Binding-site contacts:
Ligand atom CI contacts residue PHE911 of chain 1.A at 4.4 Å (hydrophobic).
Ligand atom CA contacts residue THR1035 of chain 1.A at 4.4 Å.
Ligand atom S1' contacts residue TYR914 of chain 1.A at 4.0 Å.
Ligand atom CF contacts residue ALA910 of chain 1.A at 4.3 Å (hydrophobic).
Ligand atom C4' contacts residue GLY917 of chain 1.A at 4.2 Å.
Ligand atom CH contacts residue ALA910 of chain 1.A at 4.4 Å (hydrophobic).
Ligand atom O5' contacts residue GLY1032 of chain 1.A at 3.4 Å (h-bond).
Ligand atom C5 contacts residue ARG916 of chain 1.A at 3.9 Å.
Ligand atom O5 contacts residue ARG916 of chain 1.A at 3.2 Å (salt-bridge).
Ligand atom C1' contacts residue GLY1032 of chain 1.A at 3.6 Å.
Ligand atom CA contacts residue TYR914 of chain 1.A at 3.9 Å (hydrophobic).
Ligand atom C6' contacts residue ARG916 of chain 1.A at 3.2 Å.
Ligand atom CB contacts residue THR1035 of chain 1.A at 3.8 Å.
Ligand atom CJ contacts residue TYR914 of chain 1.A at 4.1 Å (hydrophobic).
Ligand atom O4 contacts residue LYS30 of chain 1.A at 4.1 Å.
Ligand atom CK contacts residue PHE911 of chain 1.A at 4.2 Å (hydrophobic).
Ligand atom O2' contacts residue THR1035 of chain 1.A at 4.2 Å.
Ligand atom C1 contacts residue GLY917 of chain 1.A at 4.4 Å.
Ligand atom C3' contacts residue GLY917 of chain 1.A at 4.4 Å.
Ligand atom S1' contacts residue GLY1032 of chain 1.A at 4.2 Å.
Ligand atom CL contacts residue TYR914 of chain 1.A at 4.4 Å (hydrophobic).
Ligand atom CI contacts residue TYR914 of chain 1.A at 4.4 Å (hydrophobic).
Ligand atom CD contacts residue ALA910 of chain 1.A at 4.2 Å (hydrophobic).
Ligand atom O6' contacts residue GLN913 of chain 1.A at 3.6 Å.
Ligand atom O5' contacts residue GLN913 of chain 1.A at 4.3 Å.
Ligand atom O6' contacts residue ARG916 of chain 1.A at 2.5 Å (salt-bridge).
Ligand atom O4 contacts residue PHE1033 of chain 1.A at 4.1 Å.
Ligand atom C6' contacts residue GLY1032 of chain 1.A at 4.4 Å.
Ligand atom O3' contacts residue GLY917 of chain 1.A at 3.8 Å.
Ligand atom CG contacts residue ALA910 of chain 1.A at 3.8 Å (hydrophobic).
Ligand atom C5' contacts residue GLY1032 of chain 1.A at 3.8 Å.
Ligand atom C1 contacts residue ARG916 of chain 1.A at 4.3 Å.
Ligand atom O6 contacts residue PHE1033 of chain 1.A at 4.2 Å.
Ligand atom CC contacts residue ALA910 of chain 1.A at 4.3 Å (hydrophobic).
Ligand atom O6 contacts residue LYS26 of chain 1.A at 3.3 Å.
Ligand atom S1' contacts residue GLN913 of chain 1.A at 3.8 Å.
Ligand atom C1' contacts residue THR1035 of chain 1.A at 3.6 Å.
Ligand atom C6 contacts residue ARG916 of chain 1.A at 3.4 Å.
Ligand atom O6 contacts residue ARG916 of chain 1.A at 3.9 Å.
Ligand atom CK contacts residue TYR914 of chain 1.A at 4.3 Å (hydrophobic).

Sequence of chain 1.A:
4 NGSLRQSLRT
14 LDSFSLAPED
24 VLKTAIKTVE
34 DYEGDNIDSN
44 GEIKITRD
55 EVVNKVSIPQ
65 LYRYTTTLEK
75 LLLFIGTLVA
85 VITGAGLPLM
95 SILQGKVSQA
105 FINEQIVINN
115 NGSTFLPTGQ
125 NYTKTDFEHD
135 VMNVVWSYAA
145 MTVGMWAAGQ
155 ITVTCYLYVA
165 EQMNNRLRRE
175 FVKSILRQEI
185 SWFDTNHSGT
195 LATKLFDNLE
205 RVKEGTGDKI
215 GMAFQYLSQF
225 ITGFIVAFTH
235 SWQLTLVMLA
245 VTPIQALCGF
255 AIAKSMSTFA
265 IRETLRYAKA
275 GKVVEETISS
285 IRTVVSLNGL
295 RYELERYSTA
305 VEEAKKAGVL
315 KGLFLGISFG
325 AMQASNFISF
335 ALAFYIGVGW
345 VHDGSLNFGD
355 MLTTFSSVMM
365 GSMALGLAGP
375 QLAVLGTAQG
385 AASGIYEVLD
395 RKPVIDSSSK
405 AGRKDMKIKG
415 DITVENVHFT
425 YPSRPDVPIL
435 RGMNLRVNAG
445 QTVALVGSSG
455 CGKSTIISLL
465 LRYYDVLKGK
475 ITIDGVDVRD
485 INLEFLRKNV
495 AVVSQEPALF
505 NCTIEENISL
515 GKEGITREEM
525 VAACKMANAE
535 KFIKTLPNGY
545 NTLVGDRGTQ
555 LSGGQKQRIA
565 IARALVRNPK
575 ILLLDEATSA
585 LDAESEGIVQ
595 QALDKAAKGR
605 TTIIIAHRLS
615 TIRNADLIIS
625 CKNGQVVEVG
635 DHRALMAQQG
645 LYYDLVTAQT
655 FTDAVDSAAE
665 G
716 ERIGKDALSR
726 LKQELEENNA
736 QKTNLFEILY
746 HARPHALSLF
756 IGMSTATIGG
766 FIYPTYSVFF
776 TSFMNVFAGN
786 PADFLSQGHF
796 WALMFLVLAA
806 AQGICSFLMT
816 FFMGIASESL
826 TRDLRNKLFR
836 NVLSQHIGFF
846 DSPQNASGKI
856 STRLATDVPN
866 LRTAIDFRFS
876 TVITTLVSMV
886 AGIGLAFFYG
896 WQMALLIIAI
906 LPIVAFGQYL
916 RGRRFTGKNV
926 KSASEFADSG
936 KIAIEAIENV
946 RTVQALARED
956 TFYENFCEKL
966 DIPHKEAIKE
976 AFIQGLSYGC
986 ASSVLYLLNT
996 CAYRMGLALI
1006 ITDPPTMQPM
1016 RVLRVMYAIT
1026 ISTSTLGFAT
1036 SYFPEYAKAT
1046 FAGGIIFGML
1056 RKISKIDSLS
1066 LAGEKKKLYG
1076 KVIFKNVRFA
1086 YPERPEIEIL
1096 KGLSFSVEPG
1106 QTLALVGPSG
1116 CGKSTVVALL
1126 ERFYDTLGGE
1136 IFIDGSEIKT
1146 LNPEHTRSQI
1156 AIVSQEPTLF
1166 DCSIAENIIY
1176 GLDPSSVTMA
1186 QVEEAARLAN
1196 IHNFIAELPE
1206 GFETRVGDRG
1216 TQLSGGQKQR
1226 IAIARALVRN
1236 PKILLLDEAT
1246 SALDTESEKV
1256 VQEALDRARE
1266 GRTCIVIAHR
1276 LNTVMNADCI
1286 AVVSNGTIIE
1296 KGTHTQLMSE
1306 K

A protein and the small-molecule ligand that binds it are described below.
Small molecule (SMILES): CCCCCCCCCCCS[C@@H]1O[C@H](CO)[C@@H](O[C@H]2O[C@H](CO)[C@@H](O)[C@H](O)[C@H]2O)[C@H](O)[C@H]1O